A protein and the small-molecule ligand that binds it are described below.
Small molecule (SMILES): Cc1cn([C@H]2C[C@H](O[P](=O)(O)OC[C@H]3O[C@@H](n4ccc(N)nc4=O)C[C@@H]3O[P](=O)(O)OC[C@H]3O[C@@H](n4cnc5c(=O)nc(N)[nH]c54)C[C@@H]3O[P](=O)(O)OC[C@H]3O[C@@H](n4cnc5c(=O)nc(N)[nH]c54)C[C@@H]3O)[C@@H](CO[P](=O)(O)O[C@H]3C[C@H](n4cnc5c(=O)nc(N)[nH]c54)O[C@@H]3COP(=O)(O)O)O2)c(=O)[nH]c1=O

Sequence of chain 1.D:
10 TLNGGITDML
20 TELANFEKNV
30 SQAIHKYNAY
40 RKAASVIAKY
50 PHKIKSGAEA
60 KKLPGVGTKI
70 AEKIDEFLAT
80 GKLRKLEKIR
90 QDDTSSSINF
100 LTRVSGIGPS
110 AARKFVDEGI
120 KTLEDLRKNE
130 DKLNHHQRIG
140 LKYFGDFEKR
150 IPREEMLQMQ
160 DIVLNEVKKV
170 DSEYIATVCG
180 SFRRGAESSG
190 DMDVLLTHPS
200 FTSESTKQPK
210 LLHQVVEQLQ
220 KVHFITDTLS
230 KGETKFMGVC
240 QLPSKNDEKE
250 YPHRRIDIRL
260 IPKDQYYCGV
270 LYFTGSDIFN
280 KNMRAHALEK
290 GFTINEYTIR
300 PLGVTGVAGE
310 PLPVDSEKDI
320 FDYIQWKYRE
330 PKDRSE

Binding-site contacts:
Ligand atom OP1 contacts residue VAL65 of chain 1.D at 3.4 Å (h-bond).
Ligand atom C3' contacts residue GLY66 of chain 1.D at 3.8 Å.
Ligand atom N3 contacts residue ALA38 of chain 1.D at 3.6 Å.
Ligand atom O3' contacts residue GLY64 of chain 1.D at 3.5 Å.
Ligand atom OP1 contacts residue GLY66 of chain 1.D at 2.9 Å (h-bond).
Ligand atom P contacts residue LYS68 of chain 1.D at 3.5 Å.
Ligand atom O4' contacts residue ALA38 of chain 1.D at 3.6 Å.
Ligand atom OP1 contacts residue NA1 of chain 1.P at 2.4 Å (h-bond).
Ligand atom OP2 contacts residue LYS68 of chain 1.D at 3.1 Å (salt-bridge).
Ligand atom C4' contacts residue GLY64 of chain 1.D at 3.3 Å.
Ligand atom C6 contacts residue EDO1 of chain 1.H at 3.5 Å.
Ligand atom OP2 contacts residue GLY66 of chain 1.D at 3.5 Å.
Ligand atom C7 contacts residue EDO1 of chain 1.H at 3.7 Å.
Ligand atom P contacts residue LYS68 of chain 1.D at 3.8 Å.
Ligand atom P contacts residue NA1 of chain 1.P at 3.6 Å.
Ligand atom P contacts residue LYS35 of chain 1.D at 3.6 Å.
Ligand atom OP3 contacts residue LYS35 of chain 1.D at 2.7 Å (salt-bridge).
Ligand atom O5' contacts residue GLY66 of chain 1.D at 3.5 Å.
Ligand atom OP1 contacts residue LEU62 of chain 1.D at 3.5 Å (h-bond).
Ligand atom C4 contacts residue EDO1 of chain 1.H at 3.6 Å.
Ligand atom OP2 contacts residue THR67 of chain 1.D at 3.7 Å.
Ligand atom OP1 contacts residue LYS68 of chain 1.D at 3.5 Å (salt-bridge).
Ligand atom C5 contacts residue EDO1 of chain 1.H at 3.5 Å.
Ligand atom O6 contacts residue EDO1 of chain 1.H at 3.3 Å (h-bond).
Ligand atom P contacts residue GLY66 of chain 1.D at 3.7 Å.
Ligand atom O4 contacts residue EDO1 of chain 1.H at 2.5 Å (h-bond).
Ligand atom N7 contacts residue EDO1 of chain 1.H at 3.3 Å (h-bond).
Ligand atom O3' contacts residue ILE69 of chain 1.D at 3.6 Å.
Ligand atom C5' contacts residue GLY66 of chain 1.D at 3.5 Å.
Ligand atom OP1 contacts residue GLY64 of chain 1.D at 3.0 Å (h-bond).
Ligand atom C5' contacts residue TYR39 of chain 1.D at 3.6 Å (hydrophobic).
Ligand atom C5' contacts residue GLY64 of chain 1.D at 3.2 Å.
Ligand atom O3' contacts residue VAL65 of chain 1.D at 3.8 Å.
Ligand atom OP1 contacts residue ILE69 of chain 1.D at 2.8 Å (h-bond).
Ligand atom OP1 contacts residue THR67 of chain 1.D at 3.6 Å (h-bond).
Ligand atom OP1 contacts residue PRO63 of chain 1.D at 3.8 Å.
Ligand atom P contacts residue ILE69 of chain 1.D at 3.8 Å.
Ligand atom OP1 contacts residue LYS35 of chain 1.D at 3.5 Å (salt-bridge).
Ligand atom OP2 contacts residue LYS68 of chain 1.D at 2.9 Å (salt-bridge).
Ligand atom OP1 contacts residue LYS68 of chain 1.D at 3.0 Å (salt-bridge).